Sequence of chain 1.B:
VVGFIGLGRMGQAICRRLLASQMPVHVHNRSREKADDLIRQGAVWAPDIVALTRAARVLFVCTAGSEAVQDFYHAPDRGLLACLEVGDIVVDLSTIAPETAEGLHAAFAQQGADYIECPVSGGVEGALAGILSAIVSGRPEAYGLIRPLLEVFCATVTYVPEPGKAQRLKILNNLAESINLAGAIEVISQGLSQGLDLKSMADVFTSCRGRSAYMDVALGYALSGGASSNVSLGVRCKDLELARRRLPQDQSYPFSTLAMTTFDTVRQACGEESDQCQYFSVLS

Sequence of chain 1.A:
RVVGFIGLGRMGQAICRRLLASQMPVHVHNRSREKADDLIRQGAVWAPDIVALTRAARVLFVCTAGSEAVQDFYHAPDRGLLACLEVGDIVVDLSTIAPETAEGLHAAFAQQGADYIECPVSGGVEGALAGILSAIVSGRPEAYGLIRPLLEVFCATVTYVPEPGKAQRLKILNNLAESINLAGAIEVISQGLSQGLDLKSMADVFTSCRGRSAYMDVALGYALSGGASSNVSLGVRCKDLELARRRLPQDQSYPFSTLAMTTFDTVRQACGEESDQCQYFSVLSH

Binding-site contacts:
Ligand atom O4 contacts residue GLY125 of chain 1.B at 2.6 Å (h-bond).
Ligand atom P1 contacts residue GLU180 of chain 1.B at 3.5 Å.
Ligand atom C8 contacts residue ASN177 of chain 1.B at 3.6 Å.
Ligand atom C1 contacts residue TYR217 of chain 1.B at 3.6 Å (hydrophobic).
Ligand atom P1 contacts residue LYS173 of chain 1.B at 4.0 Å.
Ligand atom C6 contacts residue ASN177 of chain 1.B at 3.4 Å.
Ligand atom C6 contacts residue GLU180 of chain 1.B at 4.1 Å.
Ligand atom O3 contacts residue ARG212 of chain 1.A at 2.9 Å.
Ligand atom O4 contacts residue SER124 of chain 1.B at 3.4 Å.
Ligand atom O4 contacts residue GLY126 of chain 1.B at 2.7 Å (h-bond).
Ligand atom C8 contacts residue ARG239 of chain 1.B at 3.9 Å.
Ligand atom C1 contacts residue NAP1 of chain 1.H at 3.0 Å.
Ligand atom P1 contacts residue GLY125 of chain 1.B at 3.9 Å.
Ligand atom C6 contacts residue NAP1 of chain 1.H at 3.4 Å.
Ligand atom O2 contacts residue GLU180 of chain 1.B at 2.5 Å (salt-bridge).
Ligand atom O2 contacts residue ARG212 of chain 1.A at 4.2 Å.
Ligand atom O3 contacts residue GLU180 of chain 1.B at 3.3 Å (salt-bridge).
Ligand atom O2 contacts residue SER124 of chain 1.B at 2.7 Å (h-bond).
Ligand atom P1 contacts residue GLY126 of chain 1.B at 4.1 Å.
Ligand atom P1 contacts residue TYR217 of chain 1.B at 3.7 Å.
Ligand atom O7 contacts residue ASP242 of chain 1.B at 4.0 Å.
Ligand atom C1 contacts residue GLU180 of chain 1.B at 4.2 Å.
Ligand atom O7 contacts residue LYS173 of chain 1.B at 2.7 Å (salt-bridge).
Ligand atom C1 contacts residue VAL234 of chain 1.B at 4.1 Å (hydrophobic).
Ligand atom P1 contacts residue NAP1 of chain 1.H at 3.7 Å.
Ligand atom O7 contacts residue NAP1 of chain 1.H at 3.0 Å.
Ligand atom O3 contacts residue TYR217 of chain 1.B at 2.5 Å (h-bond).
Ligand atom O2 contacts residue ASN177 of chain 1.B at 3.7 Å.
Ligand atom O4 contacts residue NAP1 of chain 1.H at 3.3 Å.
Ligand atom C6 contacts residue LYS173 of chain 1.B at 3.8 Å.
Ligand atom O2 contacts residue GLY125 of chain 1.B at 4.2 Å.
Ligand atom C8 contacts residue VAL238 of chain 1.B at 3.8 Å (hydrophobic).
Ligand atom C8 contacts residue VAL234 of chain 1.B at 3.6 Å (hydrophobic).
Ligand atom O2 contacts residue NAP1 of chain 1.H at 4.2 Å.
Ligand atom O4 contacts residue ARG212 of chain 1.A at 3.3 Å.
Ligand atom P1 contacts residue SER124 of chain 1.B at 3.6 Å.
Ligand atom C8 contacts residue ASP242 of chain 1.B at 3.9 Å.
Ligand atom O2 contacts residue LYS173 of chain 1.B at 2.8 Å (salt-bridge).
Ligand atom O7 contacts residue ASN177 of chain 1.B at 2.9 Å (h-bond).
Ligand atom P1 contacts residue ARG212 of chain 1.A at 3.6 Å.

This protein binds this small molecule.
Small molecule (SMILES): CC(=O)CP(=O)(O)O